Sequence of chain 1.E:
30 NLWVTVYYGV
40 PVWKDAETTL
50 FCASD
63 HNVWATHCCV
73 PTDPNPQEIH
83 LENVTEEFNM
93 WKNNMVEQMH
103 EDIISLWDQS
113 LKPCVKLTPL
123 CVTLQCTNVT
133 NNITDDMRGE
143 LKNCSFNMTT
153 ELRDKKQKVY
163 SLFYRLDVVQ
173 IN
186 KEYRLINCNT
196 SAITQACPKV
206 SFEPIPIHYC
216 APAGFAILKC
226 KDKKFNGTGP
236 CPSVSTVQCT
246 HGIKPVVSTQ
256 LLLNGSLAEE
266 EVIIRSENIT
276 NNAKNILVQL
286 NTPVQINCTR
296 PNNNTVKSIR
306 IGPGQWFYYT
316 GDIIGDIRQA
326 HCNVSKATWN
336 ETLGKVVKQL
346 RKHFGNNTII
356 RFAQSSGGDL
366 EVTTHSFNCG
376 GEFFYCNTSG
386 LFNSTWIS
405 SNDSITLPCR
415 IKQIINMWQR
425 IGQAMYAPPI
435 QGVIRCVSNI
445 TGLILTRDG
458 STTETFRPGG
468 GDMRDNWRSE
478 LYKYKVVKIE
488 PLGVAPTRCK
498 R

This small molecule binds to this protein.
Small molecule (SMILES): CC(=O)N[C@H]1[C@H](O[C@H]2[C@H](O)[C@@H](NC(C)=O)CO[C@@H]2CO)O[C@H](CO)[C@@H](O)[C@@H]1O

Binding-site contacts:
Ligand atom C5 contacts residue ASN194 of chain 1.E at 3.8 Å.
Ligand atom N2 contacts residue THR195 of chain 1.E at 3.7 Å.
Ligand atom C4 contacts residue ASN194 of chain 1.E at 4.4 Å.
Ligand atom C1 contacts residue THR195 of chain 1.E at 4.4 Å.
Ligand atom O7 contacts residue ASN194 of chain 1.E at 3.7 Å.
Ligand atom C1 contacts residue ARG189 of chain 1.E at 4.2 Å.
Ligand atom O6 contacts residue ARG189 of chain 1.E at 4.5 Å.
Ligand atom C6 contacts residue ARG189 of chain 1.E at 4.2 Å.
Ligand atom C3 contacts residue ASN194 of chain 1.E at 3.9 Å.
Ligand atom C8 contacts residue ARG305 of chain 1.C at 3.9 Å.
Ligand atom C7 contacts residue ARG305 of chain 1.C at 4.5 Å.
Ligand atom N2 contacts residue ASN194 of chain 1.E at 2.9 Å (h-bond).
Ligand atom C8 contacts residue ILE191 of chain 1.E at 4.3 Å (hydrophobic).
Ligand atom C8 contacts residue THR195 of chain 1.E at 4.0 Å.
Ligand atom C8 contacts residue ASN194 of chain 1.E at 4.3 Å.
Ligand atom C5 contacts residue ARG189 of chain 1.E at 4.4 Å.
Ligand atom C1 contacts residue ASN194 of chain 1.E at 1.5 Å.
Ligand atom C2 contacts residue ASN194 of chain 1.E at 2.5 Å.
Ligand atom O7 contacts residue ARG305 of chain 1.C at 4.3 Å.
Ligand atom O5 contacts residue ASN194 of chain 1.E at 2.5 Å (h-bond).
Ligand atom C8 contacts residue VAL171 of chain 1.E at 4.3 Å (hydrophobic).
Ligand atom C7 contacts residue THR195 of chain 1.E at 4.2 Å.
Ligand atom O5 contacts residue ARG189 of chain 1.E at 3.5 Å (salt-bridge).
Ligand atom C7 contacts residue ASN194 of chain 1.E at 3.5 Å.

Sequence of chain 1.C:
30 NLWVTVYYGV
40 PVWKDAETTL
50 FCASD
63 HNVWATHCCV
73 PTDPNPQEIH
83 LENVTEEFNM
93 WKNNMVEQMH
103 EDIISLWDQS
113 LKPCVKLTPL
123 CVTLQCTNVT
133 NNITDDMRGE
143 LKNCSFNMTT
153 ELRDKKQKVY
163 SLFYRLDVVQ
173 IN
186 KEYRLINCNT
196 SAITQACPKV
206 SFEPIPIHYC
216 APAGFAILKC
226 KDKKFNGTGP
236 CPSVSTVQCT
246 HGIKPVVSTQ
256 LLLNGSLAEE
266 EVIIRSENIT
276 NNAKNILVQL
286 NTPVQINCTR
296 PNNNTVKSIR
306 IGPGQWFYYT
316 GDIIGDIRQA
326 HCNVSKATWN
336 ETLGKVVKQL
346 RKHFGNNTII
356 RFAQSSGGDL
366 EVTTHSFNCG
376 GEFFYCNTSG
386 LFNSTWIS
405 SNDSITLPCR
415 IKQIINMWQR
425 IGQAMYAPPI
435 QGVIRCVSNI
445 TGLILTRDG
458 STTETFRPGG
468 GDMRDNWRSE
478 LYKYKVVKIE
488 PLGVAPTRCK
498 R